Binding-site contacts:
Ligand atom O6 contacts residue TRP293 of chain 1.A at 3.5 Å.
Ligand atom C6 contacts residue TRP293 of chain 1.A at 3.1 Å (hydrophobic).
Ligand atom O6 contacts residue TRP297 of chain 1.A at 3.0 Å (h-bond).
Ligand atom O4 contacts residue GLU416 of chain 1.A at 2.7 Å (salt-bridge).
Ligand atom O6 contacts residue GLU268 of chain 1.A at 2.5 Å (salt-bridge).
Ligand atom C3 contacts residue TRP297 of chain 1.A at 3.4 Å (hydrophobic).
Ligand atom C3 contacts residue LYS270 of chain 1.A at 3.6 Å.
Ligand atom O2 contacts residue ASN237 of chain 1.A at 2.9 Å (h-bond).
Ligand atom C1 contacts residue TRP293 of chain 1.A at 3.6 Å (hydrophobic).
Ligand atom C5 contacts residue TRP293 of chain 1.A at 3.8 Å (hydrophobic).
Ligand atom C3 contacts residue TRP155 of chain 1.A at 3.5 Å (hydrophobic).
Ligand atom O4 contacts residue PRO413 of chain 1.A at 3.3 Å.
Ligand atom O4 contacts residue TRP390 of chain 1.A at 3.3 Å.
Ligand atom O4 contacts residue HIS415 of chain 1.A at 3.6 Å.
Ligand atom O3 contacts residue LYS270 of chain 1.A at 2.8 Å (salt-bridge).
Ligand atom C2 contacts residue TRP297 of chain 1.A at 3.6 Å (hydrophobic).
Ligand atom C4 contacts residue ASN296 of chain 1.A at 3.7 Å.
Ligand atom O3 contacts residue TRP297 of chain 1.A at 2.8 Å (h-bond).
Ligand atom C6 contacts residue TYR421 of chain 1.A at 3.5 Å (hydrophobic).
Ligand atom O3 contacts residue TRP155 of chain 1.A at 2.7 Å (h-bond).
Ligand atom O2 contacts residue LYS270 of chain 1.A at 2.7 Å (salt-bridge).
Ligand atom O6 contacts residue TYR421 of chain 1.A at 3.7 Å.
Ligand atom O2 contacts residue GLU337 of chain 1.A at 2.8 Å (salt-bridge).
Ligand atom C5 contacts residue TRP390 of chain 1.A at 3.7 Å (hydrophobic).
Ligand atom C6 contacts residue GLU268 of chain 1.A at 3.5 Å.
Ligand atom C2 contacts residue LYS270 of chain 1.A at 3.7 Å.
Ligand atom O6 contacts residue ASN296 of chain 1.A at 2.8 Å (h-bond).
Ligand atom O3 contacts residue HIS415 of chain 1.A at 2.8 Å (h-bond).
Ligand atom O3 contacts residue GLU416 of chain 1.A at 3.2 Å (salt-bridge).
Ligand atom O3 contacts residue TRP153 of chain 1.A at 3.6 Å.
Ligand atom O5 contacts residue TRP293 of chain 1.A at 3.3 Å (h-bond).
Ligand atom O3 contacts residue ASN237 of chain 1.A at 3.4 Å (h-bond).
Ligand atom O5 contacts residue GLU337 of chain 1.A at 3.7 Å.
Ligand atom O5 contacts residue ASN296 of chain 1.A at 3.6 Å.
Ligand atom C6 contacts residue GLU416 of chain 1.A at 3.5 Å.
Ligand atom C1 contacts residue GLU337 of chain 1.A at 3.2 Å.
Ligand atom O6 contacts residue GLU416 of chain 1.A at 2.7 Å (salt-bridge).
Ligand atom C4 contacts residue GLU416 of chain 1.A at 3.5 Å.
Ligand atom O2 contacts residue ASN296 of chain 1.A at 3.0 Å (h-bond).
Ligand atom C2 contacts residue GLU337 of chain 1.A at 3.0 Å.

The protein below binds the small molecule below.
Small molecule (SMILES): OC[C@H]1O[C@@H](O[C@H]2[C@H](O)[C@H](O)[C@H](O[C@@H]3CO[C@H](O)[C@@H](O)[C@H]3O)O[C@@H]2CO)[C@@H](O)[C@@H](O)[C@@H]1O

Sequence of chain 1.A:
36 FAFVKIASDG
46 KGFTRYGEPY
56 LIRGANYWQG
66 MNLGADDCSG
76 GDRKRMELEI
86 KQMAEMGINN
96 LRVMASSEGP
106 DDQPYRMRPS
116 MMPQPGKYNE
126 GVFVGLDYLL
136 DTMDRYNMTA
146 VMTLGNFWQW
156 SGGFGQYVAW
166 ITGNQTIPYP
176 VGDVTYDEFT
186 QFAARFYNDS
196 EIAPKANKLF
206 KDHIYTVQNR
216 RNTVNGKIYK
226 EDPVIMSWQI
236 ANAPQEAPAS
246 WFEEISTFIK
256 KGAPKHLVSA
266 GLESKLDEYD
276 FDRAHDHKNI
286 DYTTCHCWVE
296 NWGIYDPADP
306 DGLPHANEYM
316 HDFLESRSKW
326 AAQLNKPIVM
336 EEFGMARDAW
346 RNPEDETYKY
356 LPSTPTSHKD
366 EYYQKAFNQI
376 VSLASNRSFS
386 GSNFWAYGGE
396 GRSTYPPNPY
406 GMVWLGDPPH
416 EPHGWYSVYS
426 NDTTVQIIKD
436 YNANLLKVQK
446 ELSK